This protein binds this small molecule.
Small molecule (SMILES): Nc1ncnc2c1ncn2[C@@H]1O[C@H](CO[P](=O)(O)O[P](=O)(O)CP(=O)(O)O)[C@@H](O)[C@H]1O

Sequence of chain 1.F:
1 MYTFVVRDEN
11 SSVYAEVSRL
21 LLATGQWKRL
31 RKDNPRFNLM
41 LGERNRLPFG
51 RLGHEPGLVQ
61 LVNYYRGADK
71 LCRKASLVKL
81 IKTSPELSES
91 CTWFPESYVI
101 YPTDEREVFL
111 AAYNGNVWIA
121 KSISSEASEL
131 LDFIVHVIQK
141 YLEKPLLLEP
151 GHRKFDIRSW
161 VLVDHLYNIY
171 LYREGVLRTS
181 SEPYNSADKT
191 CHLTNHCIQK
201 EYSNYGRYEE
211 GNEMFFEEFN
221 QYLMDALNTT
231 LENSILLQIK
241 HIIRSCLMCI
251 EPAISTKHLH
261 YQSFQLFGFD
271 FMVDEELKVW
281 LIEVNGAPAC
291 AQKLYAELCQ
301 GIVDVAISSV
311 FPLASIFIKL

Binding-site contacts:
Ligand atom O4' contacts residue LEU193 of chain 1.F at 3.4 Å.
Ligand atom N6 contacts residue LYS140 of chain 1.F at 2.8 Å (salt-bridge).
Ligand atom O2' contacts residue LYS154 of chain 1.F at 3.5 Å.
Ligand atom N6 contacts residue ILE119 of chain 1.F at 3.4 Å.
Ligand atom C2' contacts residue MET272 of chain 1.F at 3.6 Å (hydrophobic).
Ligand atom C2 contacts residue LEU142 of chain 1.F at 3.6 Å (hydrophobic).
Ligand atom O2G contacts residue ASN285 of chain 1.F at 3.3 Å (h-bond).
Ligand atom C6 contacts residue LYS140 of chain 1.F at 3.6 Å.
Ligand atom N1 contacts residue TYR141 of chain 1.F at 3.4 Å.
Ligand atom C4' contacts residue ASN195 of chain 1.F at 3.4 Å.
Ligand atom O3G contacts residue ASP270 of chain 1.F at 2.9 Å (salt-bridge).
Ligand atom O3' contacts residue ASP156 of chain 1.F at 3.4 Å (salt-bridge).
Ligand atom PA contacts residue GLU283 of chain 1.F at 3.6 Å.
Ligand atom O3' contacts residue THR194 of chain 1.F at 2.7 Å (h-bond).
Ligand atom O2' contacts residue HIS192 of chain 1.F at 3.6 Å.
Ligand atom C1' contacts residue LEU193 of chain 1.F at 3.7 Å (hydrophobic).
Ligand atom O2G contacts residue GLU283 of chain 1.F at 2.6 Å (salt-bridge).
Ligand atom N3 contacts residue MET272 of chain 1.F at 3.0 Å.
Ligand atom O2' contacts residue MET272 of chain 1.F at 3.3 Å (h-bond).
Ligand atom O3A contacts residue GLU283 of chain 1.F at 3.4 Å (salt-bridge).
Ligand atom N3 contacts residue LYS154 of chain 1.F at 3.1 Å (salt-bridge).
Ligand atom O2A contacts residue GLU283 of chain 1.F at 2.9 Å (salt-bridge).
Ligand atom O1G contacts residue ASN195 of chain 1.F at 2.8 Å (h-bond).
Ligand atom O3G contacts residue GLU283 of chain 1.F at 3.0 Å (salt-bridge).
Ligand atom C3' contacts residue ASP156 of chain 1.F at 3.4 Å.
Ligand atom C2 contacts residue LYS154 of chain 1.F at 3.6 Å.
Ligand atom O3G contacts residue ASN195 of chain 1.F at 3.6 Å (h-bond).
Ligand atom C2 contacts residue MET272 of chain 1.F at 3.3 Å (hydrophobic).
Ligand atom O2B contacts residue ASN195 of chain 1.F at 3.1 Å (h-bond).
Ligand atom PG contacts residue GLU283 of chain 1.F at 3.1 Å.
Ligand atom N1 contacts residue LEU142 of chain 1.F at 3.4 Å (h-bond).
Ligand atom O2A contacts residue ILE282 of chain 1.F at 3.5 Å.
Ligand atom C4 contacts residue MET272 of chain 1.F at 3.5 Å (hydrophobic).
Ligand atom C3B contacts residue GLU283 of chain 1.F at 3.2 Å.
Ligand atom O1A contacts residue LYS74 of chain 1.F at 3.7 Å.
Ligand atom O3A contacts residue LYS74 of chain 1.F at 3.4 Å (salt-bridge).
Ligand atom N6 contacts residue GLN139 of chain 1.F at 3.0 Å (h-bond).
Ligand atom N1 contacts residue LYS140 of chain 1.F at 3.6 Å (salt-bridge).
Ligand atom C5' contacts residue ILE282 of chain 1.F at 3.7 Å (hydrophobic).
Ligand atom C2 contacts residue TYR141 of chain 1.F at 3.5 Å (hydrophobic).